Sequence of chain 1.A:
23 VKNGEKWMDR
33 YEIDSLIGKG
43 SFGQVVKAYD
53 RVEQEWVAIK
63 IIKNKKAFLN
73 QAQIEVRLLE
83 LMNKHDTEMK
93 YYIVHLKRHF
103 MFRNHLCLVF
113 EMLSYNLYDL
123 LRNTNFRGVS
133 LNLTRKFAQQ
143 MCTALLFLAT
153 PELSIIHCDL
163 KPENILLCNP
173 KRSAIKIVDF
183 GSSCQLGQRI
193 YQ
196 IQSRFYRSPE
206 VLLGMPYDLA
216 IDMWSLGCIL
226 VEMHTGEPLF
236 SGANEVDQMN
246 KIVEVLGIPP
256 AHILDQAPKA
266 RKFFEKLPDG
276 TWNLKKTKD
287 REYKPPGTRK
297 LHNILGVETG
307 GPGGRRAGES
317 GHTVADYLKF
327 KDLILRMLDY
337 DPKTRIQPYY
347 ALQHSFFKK

Binding-site contacts:
Ligand atom CL1 contacts residue VAL180 of chain 1.A at 4.3 Å.
Ligand atom N2 contacts residue LEU168 of chain 1.A at 4.4 Å.
Ligand atom C1 contacts residue LEU115 of chain 1.A at 3.8 Å (hydrophobic).
Ligand atom N2 contacts residue ALA60 of chain 1.A at 4.2 Å.
Ligand atom N2 contacts residue GLU113 of chain 1.A at 3.7 Å.
Ligand atom N2 contacts residue MET114 of chain 1.A at 3.9 Å.
Ligand atom CL1 contacts residue VAL96 of chain 1.A at 4.2 Å.
Ligand atom C5 contacts residue ILE39 of chain 1.A at 4.5 Å (hydrophobic).
Ligand atom C7 contacts residue VAL47 of chain 1.A at 4.2 Å (hydrophobic).
Ligand atom C2 contacts residue GLU113 of chain 1.A at 3.4 Å.
Ligand atom N1 contacts residue SER116 of chain 1.A at 4.2 Å.
Ligand atom C4 contacts residue LEU168 of chain 1.A at 4.2 Å (hydrophobic).
Ligand atom N2 contacts residue LEU115 of chain 1.A at 3.1 Å (h-bond).
Ligand atom C5 contacts residue LEU168 of chain 1.A at 4.0 Å (hydrophobic).
Ligand atom N1 contacts residue ILE39 of chain 1.A at 4.2 Å.
Ligand atom C7 contacts residue ILE39 of chain 1.A at 4.0 Å (hydrophobic).
Ligand atom C3 contacts residue ALA60 of chain 1.A at 4.5 Å (hydrophobic).
Ligand atom CL1 contacts residue PHE112 of chain 1.A at 3.9 Å.
Ligand atom C1 contacts residue LEU168 of chain 1.A at 4.1 Å (hydrophobic).
Ligand atom C6 contacts residue LEU168 of chain 1.A at 4.4 Å (hydrophobic).
Ligand atom C2 contacts residue LEU115 of chain 1.A at 4.0 Å (hydrophobic).
Ligand atom N1 contacts residue LEU115 of chain 1.A at 3.1 Å (h-bond).
Ligand atom N1 contacts residue MET114 of chain 1.A at 4.0 Å.
Ligand atom S1 contacts residue VAL47 of chain 1.A at 4.2 Å.
Ligand atom C2 contacts residue ALA60 of chain 1.A at 4.2 Å (hydrophobic).
Ligand atom C6 contacts residue ILE39 of chain 1.A at 3.5 Å (hydrophobic).

A protein and the small-molecule ligand that binds it are described below.
Small molecule (SMILES): Nc1ncc(Cl)c2sccc12